Binding-site contacts:
Ligand atom O5 contacts residue MET39 of chain 1.V at 4.3 Å.
Ligand atom O4 contacts residue LYS44 of chain 1.G at 4.0 Å.
Ligand atom C3 contacts residue MET38 of chain 1.V at 4.2 Å (hydrophobic).
Ligand atom C4 contacts residue LYS44 of chain 1.G at 4.5 Å.
Ligand atom P1 contacts residue LYS44 of chain 1.G at 4.3 Å.
Ligand atom O1 contacts residue VAL43 of chain 1.G at 3.0 Å (h-bond).
Ligand atom C2 contacts residue VAL35 of chain 1.U at 4.5 Å (hydrophobic).
Ligand atom C4 contacts residue MET39 of chain 1.V at 4.3 Å (hydrophobic).
Ligand atom C3 contacts residue MET39 of chain 1.V at 3.6 Å (hydrophobic).
Ligand atom O2 contacts residue VAL32 of chain 1.U at 3.7 Å.
Ligand atom O1 contacts residue LYS44 of chain 1.G at 4.1 Å.
Ligand atom O5 contacts residue LYS44 of chain 1.G at 3.4 Å.
Ligand atom C2 contacts residue VAL32 of chain 1.U at 4.5 Å (hydrophobic).
Ligand atom P1 contacts residue VAL43 of chain 1.G at 4.5 Å.
Ligand atom O2 contacts residue MET38 of chain 1.V at 3.0 Å (h-bond).
Ligand atom P1 contacts residue MET38 of chain 1.V at 3.3 Å.
Ligand atom O1 contacts residue VAL32 of chain 1.U at 4.5 Å.
Ligand atom C2 contacts residue VAL43 of chain 1.G at 3.4 Å (hydrophobic).
Ligand atom O4 contacts residue MET38 of chain 1.V at 4.4 Å.
Ligand atom O3 contacts residue MET39 of chain 1.V at 4.4 Å.
Ligand atom P1 contacts residue VAL32 of chain 1.U at 4.4 Å.
Ligand atom O3 contacts residue LYS44 of chain 1.G at 4.0 Å.
Ligand atom O3 contacts residue MET38 of chain 1.V at 2.9 Å (h-bond).
Ligand atom C1 contacts residue MET36 of chain 1.U at 4.2 Å (hydrophobic).
Ligand atom C1 contacts residue VAL43 of chain 1.G at 3.9 Å (hydrophobic).

Sequence of chain 1.U:
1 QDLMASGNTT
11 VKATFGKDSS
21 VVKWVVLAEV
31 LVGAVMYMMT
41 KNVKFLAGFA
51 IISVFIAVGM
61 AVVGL

Sequence of chain 1.V:
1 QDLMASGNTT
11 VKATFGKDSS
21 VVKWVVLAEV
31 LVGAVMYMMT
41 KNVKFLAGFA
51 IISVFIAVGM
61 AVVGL

Sequence of chain 1.G:
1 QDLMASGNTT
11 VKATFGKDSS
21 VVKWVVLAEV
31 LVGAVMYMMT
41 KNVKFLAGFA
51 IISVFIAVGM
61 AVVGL

This protein binds this small molecule.
Small molecule (SMILES): CCOP(=O)(O)OC[C@H](O)CO